Sequence of chain 1.B:
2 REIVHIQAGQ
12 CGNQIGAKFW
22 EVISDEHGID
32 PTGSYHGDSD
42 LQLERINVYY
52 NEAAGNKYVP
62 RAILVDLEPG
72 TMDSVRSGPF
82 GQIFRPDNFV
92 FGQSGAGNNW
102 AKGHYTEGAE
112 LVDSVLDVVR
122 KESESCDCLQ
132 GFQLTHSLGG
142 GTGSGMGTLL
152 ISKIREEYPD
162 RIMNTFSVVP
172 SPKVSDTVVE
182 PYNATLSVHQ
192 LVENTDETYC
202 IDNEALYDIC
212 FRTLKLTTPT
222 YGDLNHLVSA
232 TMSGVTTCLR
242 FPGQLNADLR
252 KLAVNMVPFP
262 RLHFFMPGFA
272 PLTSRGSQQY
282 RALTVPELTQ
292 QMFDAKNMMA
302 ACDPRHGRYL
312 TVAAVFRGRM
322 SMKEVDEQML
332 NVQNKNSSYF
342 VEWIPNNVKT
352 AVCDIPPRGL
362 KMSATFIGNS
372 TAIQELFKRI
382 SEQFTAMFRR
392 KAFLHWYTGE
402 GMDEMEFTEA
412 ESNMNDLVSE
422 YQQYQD

Binding-site contacts:
Ligand atom C30 contacts residue HIS227 of chain 1.B at 3.8 Å.
Ligand atom O12 contacts residue ARG359 of chain 1.B at 3.3 Å (salt-bridge).
Ligand atom C16 contacts residue THR274 of chain 1.B at 3.7 Å.
Ligand atom C34 contacts residue ASP26 of chain 1.B at 3.3 Å.
Ligand atom C44 contacts residue GLY360 of chain 1.B at 3.8 Å.
Ligand atom O06 contacts residue LEU215 of chain 1.B at 4.0 Å.
Ligand atom C06 contacts residue LEU228 of chain 1.B at 3.6 Å (hydrophobic).
Ligand atom C39 contacts residue ALA231 of chain 1.B at 3.9 Å (hydrophobic).
Ligand atom C42 contacts residue GLU27 of chain 1.B at 3.4 Å.
Ligand atom C44 contacts residue LEU361 of chain 1.B at 3.8 Å (hydrophobic).
Ligand atom C40 contacts residue ALA231 of chain 1.B at 4.0 Å (hydrophobic).
Ligand atom C16 contacts residue PRO272 of chain 1.B at 4.0 Å (hydrophobic).
Ligand atom O05 contacts residue LEU361 of chain 1.B at 3.4 Å.
Ligand atom C40 contacts residue ARG318 of chain 1.B at 3.9 Å.
Ligand atom C15 contacts residue PRO272 of chain 1.B at 3.4 Å (hydrophobic).
Ligand atom C32 contacts residue ASP26 of chain 1.B at 3.9 Å.
Ligand atom O06 contacts residue LEU273 of chain 1.B at 4.0 Å.
Ligand atom C41 contacts residue SER234 of chain 1.B at 3.3 Å.
Ligand atom C27 contacts residue ARG359 of chain 1.B at 3.3 Å.
Ligand atom C33 contacts residue ASP26 of chain 1.B at 3.2 Å.
Ligand atom C07 contacts residue LEU228 of chain 1.B at 3.4 Å (hydrophobic).
Ligand atom O08 contacts residue GLN279 of chain 1.B at 3.8 Å.
Ligand atom C06 contacts residue HIS227 of chain 1.B at 3.4 Å.
Ligand atom C40 contacts residue SER234 of chain 1.B at 3.2 Å.
Ligand atom C32 contacts residue VAL23 of chain 1.B at 3.6 Å (hydrophobic).
Ligand atom C31 contacts residue HIS227 of chain 1.B at 3.5 Å.
Ligand atom O06 contacts residue THR274 of chain 1.B at 3.7 Å.
Ligand atom C07 contacts residue HIS227 of chain 1.B at 3.6 Å.
Ligand atom C08 contacts residue ASP224 of chain 1.B at 3.7 Å.
Ligand atom C07 contacts residue ASP224 of chain 1.B at 3.4 Å.
Ligand atom C33 contacts residue VAL23 of chain 1.B at 3.7 Å (hydrophobic).
Ligand atom O13 contacts residue PRO358 of chain 1.B at 3.5 Å.
Ligand atom O06 contacts residue PRO272 of chain 1.B at 3.4 Å (h-bond).
Ligand atom C05 contacts residue HIS227 of chain 1.B at 3.7 Å.
Ligand atom O14 contacts residue HIS227 of chain 1.B at 3.2 Å (h-bond).
Ligand atom C35 contacts residue HIS227 of chain 1.B at 3.9 Å.
Ligand atom O13 contacts residue ARG359 of chain 1.B at 2.8 Å (salt-bridge).
Ligand atom C28 contacts residue ARG359 of chain 1.B at 3.3 Å.
Ligand atom C36 contacts residue HIS227 of chain 1.B at 3.3 Å.
Ligand atom C41 contacts residue GLU27 of chain 1.B at 3.2 Å.

A protein and the small-molecule ligand that binds it are described below.
Small molecule (SMILES): CC(=O)O[C@H]1C(=O)[C@@]2(C)[C@H]([C@H](OC(=O)c3ccccc3)[C@]3(O)C[C@H](OC(=O)[C@H](O)[C@@H](NC(=O)c4ccccc4)c4ccccc4)C(C)=C1C3(C)C)[C@]1(OC(C)=O)CO[C@@H]1C[C@@H]2O